Sequence of chain 1.A:
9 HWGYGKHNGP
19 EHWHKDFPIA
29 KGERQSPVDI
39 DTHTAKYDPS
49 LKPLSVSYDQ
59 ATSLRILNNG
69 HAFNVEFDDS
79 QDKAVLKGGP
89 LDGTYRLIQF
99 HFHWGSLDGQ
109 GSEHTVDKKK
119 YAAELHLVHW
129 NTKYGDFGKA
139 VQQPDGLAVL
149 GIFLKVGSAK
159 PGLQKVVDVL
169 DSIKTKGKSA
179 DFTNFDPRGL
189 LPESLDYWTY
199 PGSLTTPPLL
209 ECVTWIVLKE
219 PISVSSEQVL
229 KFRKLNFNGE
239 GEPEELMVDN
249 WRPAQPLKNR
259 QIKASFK

A protein and the small-molecule ligand that binds it are described below.
Small molecule (SMILES): CCCCOc1ccc(S(N)(=O)=O)cc1

Binding-site contacts:
Ligand atom C contacts residue PHE135 of chain 1.A at 4.0 Å (hydrophobic).
Ligand atom C3 contacts residue LEU202 of chain 1.A at 4.2 Å (hydrophobic).
Ligand atom N contacts residue HIS124 of chain 1.A at 3.4 Å (h-bond).
Ligand atom O2 contacts residue HIS99 of chain 1.A at 3.3 Å.
Ligand atom O2 contacts residue HIS124 of chain 1.A at 3.4 Å (h-bond).
Ligand atom C5 contacts residue THR204 of chain 1.A at 3.2 Å.
Ligand atom S contacts residue THR203 of chain 1.A at 3.9 Å.
Ligand atom O contacts residue PHE135 of chain 1.A at 4.0 Å.
Ligand atom C7 contacts residue HIS99 of chain 1.A at 4.0 Å.
Ligand atom O1 contacts residue LEU202 of chain 1.A at 3.3 Å.
Ligand atom C8 contacts residue LEU202 of chain 1.A at 3.7 Å (hydrophobic).
Ligand atom S contacts residue ZN1 of chain 1.B at 3.0 Å.
Ligand atom O2 contacts residue TRP213 of chain 1.A at 4.1 Å.
Ligand atom O1 contacts residue SER201 of chain 1.A at 4.1 Å.
Ligand atom O2 contacts residue VAL147 of chain 1.A at 3.8 Å.
Ligand atom O contacts residue LEU202 of chain 1.A at 4.1 Å.
Ligand atom C6 contacts residue THR204 of chain 1.A at 3.3 Å.
Ligand atom O1 contacts residue THR203 of chain 1.A at 3.0 Å (h-bond).
Ligand atom C9 contacts residue GLN97 of chain 1.A at 4.0 Å.
Ligand atom C7 contacts residue ZN1 of chain 1.B at 4.2 Å.
Ligand atom C1 contacts residue PRO206 of chain 1.A at 4.1 Å (hydrophobic).
Ligand atom C8 contacts residue VAL126 of chain 1.A at 3.8 Å (hydrophobic).
Ligand atom O2 contacts residue ZN1 of chain 1.B at 3.0 Å.
Ligand atom N contacts residue THR203 of chain 1.A at 2.9 Å (h-bond).
Ligand atom C1 contacts residue LEU202 of chain 1.A at 3.9 Å (hydrophobic).
Ligand atom O1 contacts residue ZN1 of chain 1.B at 4.1 Å.
Ligand atom C9 contacts residue LEU202 of chain 1.A at 3.7 Å (hydrophobic).
Ligand atom C1 contacts residue PHE135 of chain 1.A at 4.0 Å (hydrophobic).
Ligand atom C8 contacts residue HIS99 of chain 1.A at 4.1 Å.
Ligand atom O1 contacts residue TRP213 of chain 1.A at 3.6 Å.
Ligand atom N contacts residue HIS101 of chain 1.A at 3.4 Å (h-bond).
Ligand atom S contacts residue HIS124 of chain 1.A at 3.9 Å.
Ligand atom C7 contacts residue LEU202 of chain 1.A at 3.8 Å (hydrophobic).
Ligand atom C5 contacts residue LEU202 of chain 1.A at 4.0 Å (hydrophobic).
Ligand atom N contacts residue HIS99 of chain 1.A at 3.3 Å (h-bond).
Ligand atom C6 contacts residue LEU202 of chain 1.A at 4.0 Å (hydrophobic).
Ligand atom O2 contacts residue VAL126 of chain 1.A at 3.8 Å.
Ligand atom N contacts residue ZN1 of chain 1.B at 1.9 Å.
Ligand atom C4 contacts residue LEU202 of chain 1.A at 3.8 Å (hydrophobic).
Ligand atom S contacts residue HIS99 of chain 1.A at 3.9 Å.